Sequence of chain 1.B:
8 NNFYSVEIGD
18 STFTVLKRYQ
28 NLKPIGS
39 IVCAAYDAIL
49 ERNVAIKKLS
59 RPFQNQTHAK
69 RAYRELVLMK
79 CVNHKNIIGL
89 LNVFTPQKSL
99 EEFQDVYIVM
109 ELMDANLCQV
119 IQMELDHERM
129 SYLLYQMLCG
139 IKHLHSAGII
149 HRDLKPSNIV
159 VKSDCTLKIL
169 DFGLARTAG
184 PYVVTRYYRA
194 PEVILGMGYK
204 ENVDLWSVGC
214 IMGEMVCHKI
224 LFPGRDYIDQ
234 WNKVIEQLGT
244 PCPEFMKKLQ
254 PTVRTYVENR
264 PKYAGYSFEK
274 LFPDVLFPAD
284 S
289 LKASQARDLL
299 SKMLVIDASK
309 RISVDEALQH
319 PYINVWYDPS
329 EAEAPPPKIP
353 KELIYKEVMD

Binding-site contacts:
Ligand atom O2A contacts residue ASN156 of chain 1.B at 3.5 Å (h-bond).
Ligand atom O2G contacts residue SER155 of chain 1.B at 3.6 Å (h-bond).
Ligand atom O3G contacts residue ASN156 of chain 1.B at 2.8 Å (h-bond).
Ligand atom C5' contacts residue SER34 of chain 1.B at 3.7 Å.
Ligand atom O3' contacts residue ASN114 of chain 1.B at 2.9 Å (h-bond).
Ligand atom C6 contacts residue GLU109 of chain 1.B at 3.7 Å.
Ligand atom O2' contacts residue ASN114 of chain 1.B at 3.2 Å (h-bond).
Ligand atom O2B contacts residue ASP169 of chain 1.B at 3.1 Å (salt-bridge).
Ligand atom O5' contacts residue VAL40 of chain 1.B at 3.5 Å.
Ligand atom C3' contacts residue ASN114 of chain 1.B at 3.6 Å.
Ligand atom O1A contacts residue LYS55 of chain 1.B at 3.1 Å (salt-bridge).
Ligand atom N1 contacts residue GLU109 of chain 1.B at 3.8 Å.
Ligand atom C8 contacts residue LEU168 of chain 1.B at 3.6 Å (hydrophobic).
Ligand atom O1G contacts residue LYS153 of chain 1.B at 3.5 Å.
Ligand atom O2G contacts residue ASN156 of chain 1.B at 2.9 Å (h-bond).
Ligand atom O2B contacts residue LYS55 of chain 1.B at 3.5 Å (salt-bridge).
Ligand atom C3' contacts residue SER155 of chain 1.B at 3.5 Å.
Ligand atom N1 contacts residue MET111 of chain 1.B at 3.0 Å (h-bond).
Ligand atom N3 contacts residue VAL158 of chain 1.B at 3.9 Å.
Ligand atom PG contacts residue ASN156 of chain 1.B at 3.4 Å.
Ligand atom N6 contacts residue MET108 of chain 1.B at 3.5 Å.
Ligand atom C8 contacts residue VAL40 of chain 1.B at 3.7 Å (hydrophobic).
Ligand atom O1B contacts residue SER34 of chain 1.B at 3.1 Å (h-bond).
Ligand atom N6 contacts residue ALA53 of chain 1.B at 3.4 Å.
Ligand atom C4' contacts residue GLY33 of chain 1.B at 3.8 Å.
Ligand atom C2' contacts residue ASN114 of chain 1.B at 3.4 Å.
Ligand atom N6 contacts residue GLU109 of chain 1.B at 2.7 Å (salt-bridge).
Ligand atom C6 contacts residue ALA53 of chain 1.B at 3.8 Å (hydrophobic).
Ligand atom O3G contacts residue ASP169 of chain 1.B at 3.0 Å (salt-bridge).
Ligand atom N7 contacts residue VAL40 of chain 1.B at 3.9 Å.
Ligand atom O3' contacts residue SER155 of chain 1.B at 2.9 Å (h-bond).
Ligand atom O4' contacts residue GLY33 of chain 1.B at 3.5 Å.
Ligand atom N7 contacts residue LEU168 of chain 1.B at 3.6 Å.
Ligand atom N3 contacts residue ILE32 of chain 1.B at 3.6 Å.
Ligand atom O1G contacts residue ASP151 of chain 1.B at 3.6 Å (salt-bridge).
Ligand atom C2 contacts residue MET111 of chain 1.B at 3.2 Å (hydrophobic).
Ligand atom O2G contacts residue LYS153 of chain 1.B at 3.7 Å.
Ligand atom N6 contacts residue ILE86 of chain 1.B at 3.8 Å.
Ligand atom O1A contacts residue VAL40 of chain 1.B at 3.9 Å.
Ligand atom C4 contacts residue ILE32 of chain 1.B at 3.7 Å (hydrophobic).

The small molecule below binds the protein below.
Small molecule (SMILES): Nc1ncnc2c1ncn2[C@@H]1O[C@H](CO[P](=O)(O)O[P](=O)(O)NP(=O)(O)O)[C@@H](O)[C@H]1O